Sequence of chain 1.A:
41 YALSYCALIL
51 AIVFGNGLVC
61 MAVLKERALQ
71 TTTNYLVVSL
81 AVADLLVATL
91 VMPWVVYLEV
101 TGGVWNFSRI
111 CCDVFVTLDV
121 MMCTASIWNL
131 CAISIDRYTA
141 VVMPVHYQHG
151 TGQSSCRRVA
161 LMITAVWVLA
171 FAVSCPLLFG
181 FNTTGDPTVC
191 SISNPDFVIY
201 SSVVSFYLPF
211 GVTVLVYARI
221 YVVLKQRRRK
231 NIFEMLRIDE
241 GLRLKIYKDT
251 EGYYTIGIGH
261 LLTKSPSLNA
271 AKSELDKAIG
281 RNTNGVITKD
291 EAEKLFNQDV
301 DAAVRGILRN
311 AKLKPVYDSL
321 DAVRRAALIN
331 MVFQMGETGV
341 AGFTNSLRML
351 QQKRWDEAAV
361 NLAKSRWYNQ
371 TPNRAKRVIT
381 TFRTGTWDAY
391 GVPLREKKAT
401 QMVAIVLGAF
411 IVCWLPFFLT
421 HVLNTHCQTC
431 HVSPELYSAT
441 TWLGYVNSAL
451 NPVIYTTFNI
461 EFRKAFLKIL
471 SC

Binding-site contacts:
Ligand atom O5 contacts residue PHE333 of chain 1.A at 4.0 Å.
Ligand atom O4 contacts residue GLY259 of chain 1.A at 2.8 Å (h-bond).
Ligand atom C6 contacts residue GLY336 of chain 1.A at 3.4 Å.
Ligand atom C5 contacts residue GLY259 of chain 1.A at 3.3 Å.
Ligand atom C6 contacts residue GLU240 of chain 1.A at 2.8 Å.
Ligand atom O4 contacts residue PHE333 of chain 1.A at 3.4 Å (h-bond).
Ligand atom O2 contacts residue ASP249 of chain 1.A at 2.7 Å (salt-bridge).
Ligand atom O6 contacts residue ARG374 of chain 1.A at 3.5 Å (salt-bridge).
Ligand atom C6 contacts residue GLN334 of chain 1.A at 3.9 Å.
Ligand atom O6 contacts residue VAL332 of chain 1.A at 3.7 Å.
Ligand atom O5 contacts residue GLU240 of chain 1.A at 3.9 Å.
Ligand atom C1 contacts residue ASP249 of chain 1.A at 3.7 Å.
Ligand atom C4 contacts residue PHE333 of chain 1.A at 3.7 Å (hydrophobic).
Ligand atom O1 contacts residue GLN334 of chain 1.A at 3.9 Å.
Ligand atom C5 contacts residue PHE333 of chain 1.A at 3.0 Å (hydrophobic).
Ligand atom O6 contacts residue PHE333 of chain 1.A at 3.2 Å (h-bond).
Ligand atom O6 contacts residue GLN334 of chain 1.A at 3.0 Å.
Ligand atom O1 contacts residue GLU251 of chain 1.A at 3.0 Å (salt-bridge).
Ligand atom C1 contacts residue GLU251 of chain 1.A at 3.7 Å.
Ligand atom O2 contacts residue LEU261 of chain 1.A at 2.7 Å (h-bond).
Ligand atom C2 contacts residue LEU261 of chain 1.A at 3.8 Å (hydrophobic).
Ligand atom O4 contacts residue VAL332 of chain 1.A at 3.7 Å.
Ligand atom C2 contacts residue GLU251 of chain 1.A at 3.5 Å.
Ligand atom O6 contacts residue GLY336 of chain 1.A at 2.9 Å (h-bond).
Ligand atom C6 contacts residue PHE333 of chain 1.A at 2.9 Å (hydrophobic).
Ligand atom C2 contacts residue ASP249 of chain 1.A at 2.9 Å.
Ligand atom C1 contacts residue LEU261 of chain 1.A at 3.7 Å (hydrophobic).
Ligand atom C6 contacts residue VAL332 of chain 1.A at 3.4 Å (hydrophobic).
Ligand atom O6 contacts residue MET335 of chain 1.A at 3.3 Å.
Ligand atom C6 contacts residue GLY259 of chain 1.A at 3.9 Å.
Ligand atom C4 contacts residue GLY259 of chain 1.A at 3.5 Å.
Ligand atom O2 contacts residue HIS260 of chain 1.A at 3.4 Å.
Ligand atom O3 contacts residue GLU251 of chain 1.A at 3.8 Å.
Ligand atom C5 contacts residue GLU240 of chain 1.A at 3.4 Å.
Ligand atom O2 contacts residue GLY259 of chain 1.A at 3.4 Å (h-bond).
Ligand atom O6 contacts residue GLU240 of chain 1.A at 2.5 Å (salt-bridge).
Ligand atom O3 contacts residue ASP299 of chain 1.A at 3.6 Å.
Ligand atom O3 contacts residue GLN334 of chain 1.A at 3.5 Å (h-bond).
Ligand atom O2 contacts residue THR255 of chain 1.A at 3.6 Å.
Ligand atom C1 contacts residue GLY259 of chain 1.A at 3.8 Å.

A protein and the small-molecule ligand that binds it are described below.
Small molecule (SMILES): OC[C@H]1O[C@H](O[C@H]2[C@H](O)[C@@H](O)[C@H](O)O[C@@H]2CO)[C@H](O)[C@@H](O)[C@@H]1O